Sequence of chain 3.A:
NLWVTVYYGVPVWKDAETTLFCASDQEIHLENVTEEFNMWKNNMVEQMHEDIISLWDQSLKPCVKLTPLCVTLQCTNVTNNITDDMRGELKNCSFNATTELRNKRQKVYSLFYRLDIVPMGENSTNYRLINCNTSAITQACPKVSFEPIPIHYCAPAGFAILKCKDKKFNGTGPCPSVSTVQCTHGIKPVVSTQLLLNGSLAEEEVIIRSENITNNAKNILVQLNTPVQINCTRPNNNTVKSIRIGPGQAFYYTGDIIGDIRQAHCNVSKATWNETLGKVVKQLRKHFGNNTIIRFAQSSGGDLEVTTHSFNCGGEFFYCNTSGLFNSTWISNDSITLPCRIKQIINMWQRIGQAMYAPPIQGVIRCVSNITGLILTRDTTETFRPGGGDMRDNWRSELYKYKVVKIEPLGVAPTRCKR

Binding-site contacts:
Ligand atom C8 contacts residue ARG301 of chain 2.A at 4.4 Å.
Ligand atom N2 contacts residue ASN190 of chain 3.A at 2.9 Å (h-bond).
Ligand atom C8 contacts residue THR191 of chain 3.A at 4.0 Å.
Ligand atom C2 contacts residue ASN190 of chain 3.A at 2.5 Å.
Ligand atom C5 contacts residue ARG185 of chain 3.A at 4.3 Å.
Ligand atom C4 contacts residue ASN190 of chain 3.A at 4.3 Å.
Ligand atom C1 contacts residue ARG185 of chain 3.A at 3.5 Å.
Ligand atom O7 contacts residue ASN190 of chain 3.A at 4.0 Å.
Ligand atom C5 contacts residue ASN190 of chain 3.A at 3.8 Å.
Ligand atom O6 contacts residue VAL175 of chain 3.A at 3.7 Å.
Ligand atom C8 contacts residue ASN190 of chain 3.A at 3.6 Å.
Ligand atom O5 contacts residue ASN190 of chain 3.A at 2.4 Å (h-bond).
Ligand atom O5 contacts residue ARG185 of chain 3.A at 3.3 Å (salt-bridge).
Ligand atom C7 contacts residue ASN190 of chain 3.A at 3.6 Å.
Ligand atom C1 contacts residue ASN190 of chain 3.A at 1.4 Å.
Ligand atom O6 contacts residue ARG185 of chain 3.A at 4.0 Å.
Ligand atom C3 contacts residue ASN190 of chain 3.A at 3.9 Å.

Sequence of chain 2.A:
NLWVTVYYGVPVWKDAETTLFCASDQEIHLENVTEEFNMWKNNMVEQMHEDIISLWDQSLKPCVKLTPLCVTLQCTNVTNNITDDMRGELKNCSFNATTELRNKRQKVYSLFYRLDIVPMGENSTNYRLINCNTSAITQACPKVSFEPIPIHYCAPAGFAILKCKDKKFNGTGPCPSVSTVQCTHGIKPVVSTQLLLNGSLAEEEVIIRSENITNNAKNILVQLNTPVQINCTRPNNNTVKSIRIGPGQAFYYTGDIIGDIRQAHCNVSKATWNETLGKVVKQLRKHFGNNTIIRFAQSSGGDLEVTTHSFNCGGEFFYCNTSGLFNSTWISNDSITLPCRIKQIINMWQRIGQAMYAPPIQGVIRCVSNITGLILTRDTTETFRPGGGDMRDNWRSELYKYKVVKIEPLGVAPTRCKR

The small molecule below binds the protein below.
Small molecule (SMILES): CC(=O)N[C@@H]1[C@@H](O)[C@H](O)[C@@H](CO)O[C@H]1O